Sequence of chain 1.C:
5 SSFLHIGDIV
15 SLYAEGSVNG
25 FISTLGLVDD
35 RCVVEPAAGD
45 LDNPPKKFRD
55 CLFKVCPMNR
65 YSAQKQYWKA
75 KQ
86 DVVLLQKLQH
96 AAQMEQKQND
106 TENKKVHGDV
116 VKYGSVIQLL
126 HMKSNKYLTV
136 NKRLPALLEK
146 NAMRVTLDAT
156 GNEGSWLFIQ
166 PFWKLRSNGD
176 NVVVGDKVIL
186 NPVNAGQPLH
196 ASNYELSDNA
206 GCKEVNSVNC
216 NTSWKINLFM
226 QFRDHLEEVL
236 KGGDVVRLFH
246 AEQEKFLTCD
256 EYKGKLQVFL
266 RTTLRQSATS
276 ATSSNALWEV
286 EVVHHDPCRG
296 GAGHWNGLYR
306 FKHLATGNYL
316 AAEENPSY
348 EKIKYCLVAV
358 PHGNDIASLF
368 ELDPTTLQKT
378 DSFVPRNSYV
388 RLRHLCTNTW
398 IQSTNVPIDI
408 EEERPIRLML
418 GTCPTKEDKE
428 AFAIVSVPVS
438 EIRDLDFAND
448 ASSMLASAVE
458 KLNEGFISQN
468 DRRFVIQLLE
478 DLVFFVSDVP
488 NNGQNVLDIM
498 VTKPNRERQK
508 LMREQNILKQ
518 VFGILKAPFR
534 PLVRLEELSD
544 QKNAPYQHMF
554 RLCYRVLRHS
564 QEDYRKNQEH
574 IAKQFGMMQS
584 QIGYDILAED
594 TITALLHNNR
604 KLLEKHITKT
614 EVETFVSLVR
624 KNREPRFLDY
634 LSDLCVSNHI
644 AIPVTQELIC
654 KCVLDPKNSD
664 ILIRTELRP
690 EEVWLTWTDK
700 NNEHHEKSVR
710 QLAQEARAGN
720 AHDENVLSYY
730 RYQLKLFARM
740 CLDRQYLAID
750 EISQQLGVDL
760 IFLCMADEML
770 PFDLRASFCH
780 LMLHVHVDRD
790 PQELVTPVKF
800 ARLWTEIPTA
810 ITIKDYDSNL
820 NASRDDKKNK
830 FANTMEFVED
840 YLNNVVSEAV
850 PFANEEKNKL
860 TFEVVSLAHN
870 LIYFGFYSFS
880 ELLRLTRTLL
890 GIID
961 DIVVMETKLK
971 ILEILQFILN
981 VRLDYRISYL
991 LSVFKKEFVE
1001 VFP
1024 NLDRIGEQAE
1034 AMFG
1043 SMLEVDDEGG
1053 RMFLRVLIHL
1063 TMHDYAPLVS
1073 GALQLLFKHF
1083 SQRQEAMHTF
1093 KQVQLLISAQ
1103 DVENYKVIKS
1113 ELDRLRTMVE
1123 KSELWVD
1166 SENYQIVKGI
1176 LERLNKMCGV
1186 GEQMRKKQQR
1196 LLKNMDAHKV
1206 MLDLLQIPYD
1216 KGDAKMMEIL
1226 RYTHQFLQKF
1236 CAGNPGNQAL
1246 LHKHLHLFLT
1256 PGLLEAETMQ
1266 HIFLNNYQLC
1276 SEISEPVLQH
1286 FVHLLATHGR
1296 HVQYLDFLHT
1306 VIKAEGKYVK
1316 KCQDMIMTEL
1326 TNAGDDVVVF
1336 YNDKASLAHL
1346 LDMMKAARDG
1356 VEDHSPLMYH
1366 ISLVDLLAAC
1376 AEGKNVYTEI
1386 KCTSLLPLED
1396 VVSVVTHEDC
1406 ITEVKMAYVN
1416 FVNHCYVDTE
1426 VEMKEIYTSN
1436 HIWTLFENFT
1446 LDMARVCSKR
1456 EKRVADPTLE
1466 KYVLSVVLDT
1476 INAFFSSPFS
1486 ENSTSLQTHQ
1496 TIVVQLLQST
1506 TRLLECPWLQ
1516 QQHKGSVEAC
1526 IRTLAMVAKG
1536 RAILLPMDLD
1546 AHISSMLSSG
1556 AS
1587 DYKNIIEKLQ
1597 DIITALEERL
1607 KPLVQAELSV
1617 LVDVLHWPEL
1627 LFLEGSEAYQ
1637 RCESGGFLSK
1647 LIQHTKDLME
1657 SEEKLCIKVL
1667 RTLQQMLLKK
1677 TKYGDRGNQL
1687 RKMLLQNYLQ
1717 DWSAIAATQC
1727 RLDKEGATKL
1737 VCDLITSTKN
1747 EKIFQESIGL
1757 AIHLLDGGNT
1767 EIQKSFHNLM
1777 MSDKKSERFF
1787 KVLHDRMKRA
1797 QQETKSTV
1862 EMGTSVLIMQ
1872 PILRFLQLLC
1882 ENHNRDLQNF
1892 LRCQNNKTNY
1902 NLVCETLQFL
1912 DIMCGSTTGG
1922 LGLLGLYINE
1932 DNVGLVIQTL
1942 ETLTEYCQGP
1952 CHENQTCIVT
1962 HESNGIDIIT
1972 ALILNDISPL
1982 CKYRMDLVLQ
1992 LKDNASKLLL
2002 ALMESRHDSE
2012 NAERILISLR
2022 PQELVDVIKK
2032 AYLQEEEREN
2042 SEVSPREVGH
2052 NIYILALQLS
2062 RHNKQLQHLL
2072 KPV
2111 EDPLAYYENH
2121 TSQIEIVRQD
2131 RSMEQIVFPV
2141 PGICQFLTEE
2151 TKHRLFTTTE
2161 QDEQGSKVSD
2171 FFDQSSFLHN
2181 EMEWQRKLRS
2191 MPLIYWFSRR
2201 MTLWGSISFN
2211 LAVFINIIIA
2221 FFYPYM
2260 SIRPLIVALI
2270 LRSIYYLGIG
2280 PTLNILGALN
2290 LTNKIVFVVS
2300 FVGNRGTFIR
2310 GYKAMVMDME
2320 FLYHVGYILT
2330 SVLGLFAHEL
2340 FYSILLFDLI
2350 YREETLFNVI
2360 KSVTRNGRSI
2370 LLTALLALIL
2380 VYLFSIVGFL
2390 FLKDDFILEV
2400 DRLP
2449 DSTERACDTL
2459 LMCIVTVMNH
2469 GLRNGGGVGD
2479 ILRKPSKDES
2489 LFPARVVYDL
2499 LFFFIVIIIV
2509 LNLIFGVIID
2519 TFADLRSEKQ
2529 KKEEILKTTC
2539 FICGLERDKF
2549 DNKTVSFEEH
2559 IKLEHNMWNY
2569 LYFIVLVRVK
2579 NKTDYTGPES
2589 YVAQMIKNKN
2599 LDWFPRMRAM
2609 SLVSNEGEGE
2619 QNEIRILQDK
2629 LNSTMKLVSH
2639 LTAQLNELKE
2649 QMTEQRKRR

A small-molecule ligand and the protein it binds are described below.
Small molecule (SMILES): O=P(O)(O)O[C@@H]1[C@H](O)[C@H](O)[C@@H](OP(=O)(O)O)[C@H](OP(=O)(O)O)[C@H]1O

Binding-site contacts:
Ligand atom O51 contacts residue LYS569 of chain 1.C at 2.5 Å (salt-bridge).
Ligand atom O6 contacts residue TYR567 of chain 1.C at 3.9 Å.
Ligand atom O51 contacts residue LYS507 of chain 1.C at 2.4 Å (salt-bridge).
Ligand atom P5 contacts residue LYS569 of chain 1.C at 3.5 Å.
Ligand atom O4 contacts residue LYS569 of chain 1.C at 4.2 Å.
Ligand atom O12 contacts residue ARG568 of chain 1.C at 3.2 Å (salt-bridge).
Ligand atom O3 contacts residue ARG568 of chain 1.C at 3.7 Å.
Ligand atom O51 contacts residue TYR567 of chain 1.C at 2.9 Å (h-bond).
Ligand atom O52 contacts residue ARG270 of chain 1.C at 2.8 Å (salt-bridge).
Ligand atom O41 contacts residue ARG266 of chain 1.C at 3.2 Å (salt-bridge).
Ligand atom O1 contacts residue ARG568 of chain 1.C at 3.3 Å (salt-bridge).
Ligand atom O53 contacts residue LYS507 of chain 1.C at 3.4 Å (salt-bridge).
Ligand atom O5 contacts residue TYR567 of chain 1.C at 3.4 Å (h-bond).
Ligand atom O11 contacts residue ARG568 of chain 1.C at 3.1 Å (salt-bridge).
Ligand atom O4 contacts residue ARG270 of chain 1.C at 4.2 Å.
Ligand atom O52 contacts residue LYS507 of chain 1.C at 3.7 Å.
Ligand atom P1 contacts residue ARG568 of chain 1.C at 3.4 Å.
Ligand atom C6 contacts residue ARG568 of chain 1.C at 4.2 Å.
Ligand atom O5 contacts residue ARG270 of chain 1.C at 4.0 Å.
Ligand atom C4 contacts residue LYS569 of chain 1.C at 4.0 Å.
Ligand atom O41 contacts residue LYS569 of chain 1.C at 2.9 Å (salt-bridge).
Ligand atom O42 contacts residue THR268 of chain 1.C at 3.7 Å.
Ligand atom C5 contacts residue ARG270 of chain 1.C at 4.0 Å.
Ligand atom P5 contacts residue ARG270 of chain 1.C at 3.3 Å.
Ligand atom O52 contacts residue LYS569 of chain 1.C at 4.1 Å.
Ligand atom P4 contacts residue LYS569 of chain 1.C at 4.0 Å.
Ligand atom O43 contacts residue ARG266 of chain 1.C at 4.3 Å.
Ligand atom O51 contacts residue ARG510 of chain 1.C at 3.5 Å (salt-bridge).
Ligand atom O53 contacts residue ARG270 of chain 1.C at 2.9 Å (salt-bridge).
Ligand atom P4 contacts residue ARG266 of chain 1.C at 3.5 Å.
Ligand atom O53 contacts residue TYR567 of chain 1.C at 3.0 Å (h-bond).
Ligand atom O43 contacts residue THR268 of chain 1.C at 4.0 Å.
Ligand atom O5 contacts residue LYS569 of chain 1.C at 3.6 Å (salt-bridge).
Ligand atom P5 contacts residue TYR567 of chain 1.C at 3.3 Å.
Ligand atom P4 contacts residue THR268 of chain 1.C at 4.3 Å.
Ligand atom C1 contacts residue ARG568 of chain 1.C at 4.3 Å.
Ligand atom O42 contacts residue ARG266 of chain 1.C at 2.7 Å (salt-bridge).
Ligand atom P5 contacts residue LYS507 of chain 1.C at 3.2 Å.
Ligand atom O42 contacts residue LYS569 of chain 1.C at 4.3 Å.
Ligand atom O43 contacts residue LEU269 of chain 1.C at 3.5 Å (h-bond).